Binding-site contacts:
Ligand atom O3 contacts residue ARG188 of chain 2.A at 2.6 Å (salt-bridge).
Ligand atom C1 contacts residue GLN189 of chain 2.A at 3.9 Å.
Ligand atom C4 contacts residue GLU166 of chain 2.A at 3.8 Å.
Ligand atom C8 contacts residue ARG188 of chain 2.A at 4.0 Å.
Ligand atom C2 contacts residue GLU166 of chain 2.A at 3.4 Å.
Ligand atom C8 contacts residue MET165 of chain 2.A at 3.9 Å (hydrophobic).
Ligand atom O2 contacts residue THR190 of chain 2.A at 3.5 Å (h-bond).
Ligand atom N contacts residue ARG188 of chain 2.A at 3.9 Å.
Ligand atom O4 contacts residue MET49 of chain 2.A at 3.6 Å.
Ligand atom O1 contacts residue GLN189 of chain 2.A at 3.9 Å.
Ligand atom O1 contacts residue THR190 of chain 2.A at 3.1 Å (h-bond).
Ligand atom N3 contacts residue MET165 of chain 2.A at 3.5 Å (h-bond).
Ligand atom N3 contacts residue MET49 of chain 2.A at 3.6 Å.
Ligand atom O3 contacts residue MET49 of chain 2.A at 3.3 Å.
Ligand atom O3 contacts residue MET165 of chain 2.A at 3.6 Å.
Ligand atom O1 contacts residue GLN192 of chain 2.A at 2.7 Å (h-bond).
Ligand atom O4 contacts residue MET165 of chain 2.A at 3.4 Å.
Ligand atom N1 contacts residue LEU167 of chain 2.A at 4.0 Å.
Ligand atom C contacts residue MET165 of chain 2.A at 3.7 Å (hydrophobic).
Ligand atom C7 contacts residue GLN189 of chain 2.A at 3.2 Å.
Ligand atom N1 contacts residue GLU166 of chain 2.A at 2.7 Å (salt-bridge).
Ligand atom O2 contacts residue PRO168 of chain 2.A at 3.1 Å.
Ligand atom C5 contacts residue GLN189 of chain 2.A at 3.8 Å.
Ligand atom C4 contacts residue GLN189 of chain 2.A at 3.6 Å.
Ligand atom N contacts residue GLN192 of chain 2.A at 3.7 Å.
Ligand atom O3 contacts residue GLN189 of chain 2.A at 3.7 Å.
Ligand atom O1 contacts residue ARG188 of chain 2.A at 3.1 Å (salt-bridge).
Ligand atom N3 contacts residue ARG188 of chain 2.A at 3.8 Å.
Ligand atom N contacts residue THR190 of chain 2.A at 3.6 Å (h-bond).
Ligand atom O contacts residue PRO168 of chain 2.A at 3.7 Å.
Ligand atom O3 contacts residue ASP187 of chain 2.A at 3.0 Å.
Ligand atom C9 contacts residue MET49 of chain 2.A at 3.5 Å (hydrophobic).
Ligand atom C1 contacts residue ARG188 of chain 2.A at 4.0 Å.
Ligand atom C2 contacts residue GLN189 of chain 2.A at 3.7 Å.
Ligand atom C contacts residue GLN189 of chain 2.A at 3.8 Å.
Ligand atom C contacts residue ARG188 of chain 2.A at 3.2 Å.
Ligand atom O4 contacts residue HIS164 of chain 2.A at 4.0 Å.
Ligand atom C9 contacts residue GLN189 of chain 2.A at 3.9 Å.
Ligand atom C3 contacts residue GLU166 of chain 2.A at 3.4 Å.
Ligand atom C1 contacts residue GLU166 of chain 2.A at 3.8 Å.

The small molecule below binds the protein below.
Small molecule (SMILES): NC(=O)c1cc(N2CC2)c([N+](=O)[O-])cc1[N+](=O)[O-]

Sequence of chain 2.A:
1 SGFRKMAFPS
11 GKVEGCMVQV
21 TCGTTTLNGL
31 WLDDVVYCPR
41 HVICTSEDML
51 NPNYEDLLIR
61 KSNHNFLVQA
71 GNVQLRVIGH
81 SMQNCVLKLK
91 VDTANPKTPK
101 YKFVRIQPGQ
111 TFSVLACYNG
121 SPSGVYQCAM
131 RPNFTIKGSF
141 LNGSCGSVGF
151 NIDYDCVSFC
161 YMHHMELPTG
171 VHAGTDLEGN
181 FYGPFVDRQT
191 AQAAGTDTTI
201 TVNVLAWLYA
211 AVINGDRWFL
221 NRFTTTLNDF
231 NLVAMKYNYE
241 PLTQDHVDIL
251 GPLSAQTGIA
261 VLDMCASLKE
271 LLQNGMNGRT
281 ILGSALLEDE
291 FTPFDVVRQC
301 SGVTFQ